Sequence of chain 1.B:
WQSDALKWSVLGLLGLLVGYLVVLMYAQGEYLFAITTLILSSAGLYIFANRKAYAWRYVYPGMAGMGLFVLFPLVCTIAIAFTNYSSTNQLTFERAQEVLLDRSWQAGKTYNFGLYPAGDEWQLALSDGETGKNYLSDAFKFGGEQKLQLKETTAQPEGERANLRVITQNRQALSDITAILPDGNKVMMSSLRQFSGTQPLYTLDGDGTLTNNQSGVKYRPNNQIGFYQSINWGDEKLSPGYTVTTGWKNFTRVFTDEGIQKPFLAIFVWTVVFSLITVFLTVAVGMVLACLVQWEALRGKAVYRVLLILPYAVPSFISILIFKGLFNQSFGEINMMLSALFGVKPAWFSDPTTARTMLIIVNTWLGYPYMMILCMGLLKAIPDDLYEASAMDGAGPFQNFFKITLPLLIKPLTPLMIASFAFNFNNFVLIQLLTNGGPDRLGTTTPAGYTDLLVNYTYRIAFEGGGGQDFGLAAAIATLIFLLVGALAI

Binding-site contacts:
Ligand atom O6 contacts residue TYR383 of chain 1.B at 4.2 Å.
Ligand atom C4 contacts residue LEU379 of chain 1.B at 3.9 Å (hydrophobic).
Ligand atom C5 contacts residue GLY380 of chain 1.B at 4.0 Å.
Ligand atom O5 contacts residue TYR383 of chain 1.B at 3.6 Å.
Ligand atom C6 contacts residue TYR383 of chain 1.B at 3.9 Å (hydrophobic).
Ligand atom C5 contacts residue PHE436 of chain 1.B at 4.0 Å (hydrophobic).
Ligand atom O5 contacts residue LEU379 of chain 1.B at 4.1 Å.
Ligand atom O4 contacts residue ASN440 of chain 1.B at 3.1 Å (h-bond).
Ligand atom C1 contacts residue TYR383 of chain 1.B at 3.9 Å (hydrophobic).
Ligand atom C3 contacts residue TYR325 of chain 1.B at 3.5 Å (hydrophobic).
Ligand atom O3 contacts residue SER329 of chain 1.B at 4.2 Å.
Ligand atom C6 contacts residue GLY380 of chain 1.B at 3.6 Å.
Ligand atom O6 contacts residue SER433 of chain 1.B at 3.0 Å (h-bond).
Ligand atom O6 contacts residue ASN437 of chain 1.B at 2.9 Å (h-bond).
Ligand atom O3 contacts residue TYR325 of chain 1.B at 2.6 Å (h-bond).
Ligand atom C6 contacts residue SER433 of chain 1.B at 3.9 Å.
Ligand atom C3 contacts residue LEU379 of chain 1.B at 4.2 Å (hydrophobic).
Ligand atom C2 contacts residue TYR383 of chain 1.B at 3.9 Å (hydrophobic).
Ligand atom C5 contacts residue ASN376 of chain 1.B at 4.0 Å.
Ligand atom O1 contacts residue PHE436 of chain 1.B at 3.9 Å.
Ligand atom C6 contacts residue ASN376 of chain 1.B at 3.4 Å.
Ligand atom O4 contacts residue ASN437 of chain 1.B at 3.9 Å.
Ligand atom O6 contacts residue THR291 of chain 1.B at 3.5 Å.
Ligand atom C2 contacts residue LEU379 of chain 1.B at 3.7 Å (hydrophobic).
Ligand atom O2 contacts residue TYR325 of chain 1.B at 3.5 Å.
Ligand atom C6 contacts residue THR291 of chain 1.B at 3.9 Å.
Ligand atom O4 contacts residue ASN376 of chain 1.B at 2.6 Å (h-bond).
Ligand atom C2 contacts residue TYR325 of chain 1.B at 3.5 Å (hydrophobic).
Ligand atom C6 contacts residue ASN437 of chain 1.B at 3.5 Å.
Ligand atom C4 contacts residue TYR325 of chain 1.B at 4.0 Å (hydrophobic).
Ligand atom C4 contacts residue ASN376 of chain 1.B at 3.4 Å.
Ligand atom O4 contacts residue PHE436 of chain 1.B at 3.8 Å.
Ligand atom C3 contacts residue PHE436 of chain 1.B at 4.3 Å (hydrophobic).
Ligand atom O3 contacts residue LEU379 of chain 1.B at 3.7 Å.
Ligand atom C5 contacts residue ASN437 of chain 1.B at 4.1 Å.
Ligand atom C1 contacts residue LEU379 of chain 1.B at 4.2 Å (hydrophobic).
Ligand atom O6 contacts residue GLY380 of chain 1.B at 4.1 Å.
Ligand atom C6 contacts residue PHE436 of chain 1.B at 4.2 Å (hydrophobic).
Ligand atom O5 contacts residue GLY380 of chain 1.B at 3.4 Å.
Ligand atom O6 contacts residue PHE436 of chain 1.B at 4.0 Å.

The protein below binds the small molecule below.
Small molecule (SMILES): OC[C@H]1O[C@H](O[C@H]2[C@H](O)[C@@H](O)[C@@H](O)O[C@@H]2CO)[C@H](O)[C@@H](O)[C@@H]1O